Binding-site contacts:
Ligand atom C1 contacts residue PHE259 of chain 1.A at 3.2 Å (hydrophobic).
Ligand atom C7 contacts residue SER222 of chain 1.A at 4.1 Å.
Ligand atom C4 contacts residue HIS221 of chain 1.A at 3.5 Å.
Ligand atom C16 contacts residue MET193 of chain 1.A at 4.1 Å (hydrophobic).
Ligand atom C10 contacts residue VAL225 of chain 1.A at 4.3 Å (hydrophobic).
Ligand atom C2 contacts residue LEU149 of chain 1.A at 4.2 Å (hydrophobic).
Ligand atom C12 contacts residue CYS185 of chain 1.A at 4.2 Å (hydrophobic).
Ligand atom O3 contacts residue MET279 of chain 1.A at 4.2 Å.
Ligand atom C15 contacts residue MET193 of chain 1.A at 3.8 Å (hydrophobic).
Ligand atom C3 contacts residue GLU282 of chain 1.A at 4.1 Å.
Ligand atom O17 contacts residue TYR155 of chain 1.A at 3.6 Å (h-bond).
Ligand atom C16 contacts residue TYR155 of chain 1.A at 4.3 Å (hydrophobic).
Ligand atom O17 contacts residue CYS185 of chain 1.A at 4.2 Å.
Ligand atom C13 contacts residue SER142 of chain 1.A at 4.0 Å.
Ligand atom C17 contacts residue GLY186 of chain 1.A at 4.0 Å.
Ligand atom C11 contacts residue PRO187 of chain 1.A at 4.3 Å (hydrophobic).
Ligand atom C6 contacts residue SER222 of chain 1.A at 4.1 Å.
Ligand atom C6 contacts residue TYR218 of chain 1.A at 3.6 Å (hydrophobic).
Ligand atom O17 contacts residue SER142 of chain 1.A at 3.2 Å (h-bond).
Ligand atom C12 contacts residue SER142 of chain 1.A at 4.3 Å.
Ligand atom O3 contacts residue GLU282 of chain 1.A at 2.8 Å (salt-bridge).
Ligand atom C18 contacts residue LEU149 of chain 1.A at 3.7 Å (hydrophobic).
Ligand atom C17 contacts residue SER142 of chain 1.A at 4.1 Å.
Ligand atom C18 contacts residue SER142 of chain 1.A at 3.2 Å.
Ligand atom C18 contacts residue GLY144 of chain 1.A at 3.9 Å.
Ligand atom C12 contacts residue PRO187 of chain 1.A at 3.9 Å (hydrophobic).
Ligand atom C10 contacts residue PHE259 of chain 1.A at 4.2 Å (hydrophobic).
Ligand atom C14 contacts residue MET193 of chain 1.A at 4.3 Å (hydrophobic).
Ligand atom O3 contacts residue HIS221 of chain 1.A at 3.1 Å.
Ligand atom C11 contacts residue VAL143 of chain 1.A at 3.2 Å (hydrophobic).
Ligand atom C12 contacts residue VAL143 of chain 1.A at 3.5 Å (hydrophobic).
Ligand atom C7 contacts residue TYR218 of chain 1.A at 4.0 Å (hydrophobic).
Ligand atom C18 contacts residue TYR155 of chain 1.A at 3.9 Å (hydrophobic).
Ligand atom O17 contacts residue GLY186 of chain 1.A at 3.9 Å.
Ligand atom C5 contacts residue VAL225 of chain 1.A at 4.3 Å (hydrophobic).
Ligand atom C4 contacts residue VAL225 of chain 1.A at 4.1 Å (hydrophobic).
Ligand atom C3 contacts residue HIS221 of chain 1.A at 3.8 Å.
Ligand atom C12 contacts residue GLY186 of chain 1.A at 3.8 Å.
Ligand atom C8 contacts residue LEU149 of chain 1.A at 4.0 Å (hydrophobic).
Ligand atom C2 contacts residue PHE259 of chain 1.A at 3.4 Å (hydrophobic).

The small molecule below binds the protein below.
Small molecule (SMILES): C[C@]12CC[C@@H]3c4ccc(O)cc4CC[C@H]3[C@@H]1CC[C@@H]2O

Sequence of chain 1.A:
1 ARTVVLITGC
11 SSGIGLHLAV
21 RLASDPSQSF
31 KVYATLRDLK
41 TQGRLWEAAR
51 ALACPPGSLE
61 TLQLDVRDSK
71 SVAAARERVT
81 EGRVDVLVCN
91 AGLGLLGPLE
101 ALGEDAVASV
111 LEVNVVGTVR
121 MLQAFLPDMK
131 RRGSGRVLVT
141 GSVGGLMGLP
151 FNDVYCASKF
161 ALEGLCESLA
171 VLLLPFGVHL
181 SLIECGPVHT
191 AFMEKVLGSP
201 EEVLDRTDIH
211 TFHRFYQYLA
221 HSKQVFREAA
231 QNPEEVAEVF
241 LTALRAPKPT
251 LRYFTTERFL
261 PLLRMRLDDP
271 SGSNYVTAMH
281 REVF